The protein below binds the small molecule below.
Small molecule (SMILES): CC(C)C[C@H](NC(=O)[C@H](CC(N)=O)NC(=O)[C@H](CC(C)C)NC(=O)[C@@H](NC(=O)[C@@H](NC(=O)[C@@H]1CCCN1C(=O)[C@H](CCCN=C(N)N)NC(=O)[C@H](CCCCN)NC(=O)[C@@H]1CCCN1)[C@@H](C)O)[C@@H](C)O)C(=O)N[C@@H](Cc1ccccc1)C(=O)O

Binding-site contacts:
Ligand atom N contacts residue LYS288 of chain 1.C at 3.6 Å.
Ligand atom NH1 contacts residue TYR130 of chain 1.C at 3.7 Å.
Ligand atom N contacts residue TRP324 of chain 1.C at 3.5 Å.
Ligand atom O contacts residue ASP162 of chain 1.C at 3.9 Å.
Ligand atom O contacts residue MET121 of chain 1.C at 3.2 Å.
Ligand atom CG contacts residue TYR130 of chain 1.C at 4.0 Å (hydrophobic).
Ligand atom C contacts residue TRP324 of chain 1.C at 3.4 Å (hydrophobic).
Ligand atom CG contacts residue TRP324 of chain 1.C at 3.5 Å (hydrophobic).
Ligand atom CA contacts residue TRP324 of chain 1.C at 3.5 Å (hydrophobic).
Ligand atom N contacts residue SER161 of chain 1.C at 3.0 Å (h-bond).
Ligand atom CB contacts residue LYS288 of chain 1.C at 3.6 Å.
Ligand atom C contacts residue SER161 of chain 1.C at 3.8 Å.
Ligand atom NE contacts residue TYR130 of chain 1.C at 3.8 Å.
Ligand atom CD contacts residue TRP324 of chain 1.C at 3.9 Å (hydrophobic).
Ligand atom O contacts residue SER161 of chain 1.C at 3.8 Å.
Ligand atom CD1 contacts residue MET121 of chain 1.C at 3.5 Å (hydrophobic).
Ligand atom CB contacts residue CYS163 of chain 1.C at 4.0 Å (hydrophobic).
Ligand atom CZ contacts residue GLU329 of chain 1.C at 3.3 Å.
Ligand atom NH2 contacts residue ASP326 of chain 1.C at 3.6 Å.
Ligand atom CD contacts residue TYR130 of chain 1.C at 4.0 Å (hydrophobic).
Ligand atom O contacts residue TRP324 of chain 1.C at 3.8 Å.
Ligand atom C contacts residue ASP162 of chain 1.C at 3.5 Å.
Ligand atom CD1 contacts residue VAL159 of chain 1.C at 3.2 Å (hydrophobic).
Ligand atom CD contacts residue LYS288 of chain 1.C at 3.0 Å.
Ligand atom NH2 contacts residue TRP324 of chain 1.C at 3.2 Å (h-bond).
Ligand atom CA contacts residue SER161 of chain 1.C at 3.6 Å.
Ligand atom O contacts residue ASP162 of chain 1.C at 3.4 Å.
Ligand atom O contacts residue ARG127 of chain 1.C at 3.0 Å.
Ligand atom O contacts residue SER161 of chain 1.C at 3.6 Å.
Ligand atom O contacts residue GLN117 of chain 1.C at 3.6 Å (h-bond).
Ligand atom O contacts residue TRP324 of chain 1.C at 3.2 Å.
Ligand atom CG contacts residue LYS288 of chain 1.C at 3.6 Å.
Ligand atom NH2 contacts residue GLU329 of chain 1.C at 2.7 Å (salt-bridge).
Ligand atom CD1 contacts residue ARG127 of chain 1.C at 3.5 Å.
Ligand atom NH1 contacts residue GLU329 of chain 1.C at 3.1 Å (salt-bridge).
Ligand atom CB contacts residue CYS163 of chain 1.C at 3.9 Å (hydrophobic).
Ligand atom CD2 contacts residue GLN117 of chain 1.C at 3.9 Å.
Ligand atom CD contacts residue TYR130 of chain 1.C at 3.5 Å (hydrophobic).
Ligand atom C contacts residue GLN117 of chain 1.C at 4.0 Å.
Ligand atom CA contacts residue ASP162 of chain 1.C at 3.5 Å.

Sequence of chain 1.C:
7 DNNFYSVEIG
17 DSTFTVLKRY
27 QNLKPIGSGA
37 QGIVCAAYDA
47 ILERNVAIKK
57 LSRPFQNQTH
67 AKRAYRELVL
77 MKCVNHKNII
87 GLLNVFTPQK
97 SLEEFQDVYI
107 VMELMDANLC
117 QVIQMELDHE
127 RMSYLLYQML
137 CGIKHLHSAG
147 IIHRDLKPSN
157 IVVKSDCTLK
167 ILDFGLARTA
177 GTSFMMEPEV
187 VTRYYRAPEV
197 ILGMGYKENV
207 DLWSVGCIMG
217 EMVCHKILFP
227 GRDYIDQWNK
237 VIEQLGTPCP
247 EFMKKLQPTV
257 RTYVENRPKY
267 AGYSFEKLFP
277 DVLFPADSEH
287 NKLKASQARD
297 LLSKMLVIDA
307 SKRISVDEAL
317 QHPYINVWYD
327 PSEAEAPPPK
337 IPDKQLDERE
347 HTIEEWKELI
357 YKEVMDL